Sequence of chain 1.E:
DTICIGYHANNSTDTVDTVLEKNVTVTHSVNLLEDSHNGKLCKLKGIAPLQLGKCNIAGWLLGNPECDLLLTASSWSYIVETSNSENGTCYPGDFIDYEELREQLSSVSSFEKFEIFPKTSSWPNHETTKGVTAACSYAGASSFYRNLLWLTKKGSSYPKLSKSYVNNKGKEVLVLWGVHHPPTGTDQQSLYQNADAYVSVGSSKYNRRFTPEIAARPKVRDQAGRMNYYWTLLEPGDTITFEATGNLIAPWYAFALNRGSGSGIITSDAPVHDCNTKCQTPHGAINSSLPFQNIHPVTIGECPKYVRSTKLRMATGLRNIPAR

The protein below binds the small molecule below.
Small molecule (SMILES): CC(=O)N[C@@H]1[C@@H](O)[C@H](O)[C@@H](CO)O[C@@H]1O

Binding-site contacts:
Ligand atom C1 contacts residue ARG225 of chain 1.E at 4.2 Å.
Ligand atom O6 contacts residue GLU90 of chain 1.E at 4.0 Å.
Ligand atom C6 contacts residue ASN91 of chain 1.E at 3.2 Å.
Ligand atom C8 contacts residue ASN68 of chain 1.E at 3.0 Å.
Ligand atom C8 contacts residue PRO69 of chain 1.E at 3.8 Å (hydrophobic).
Ligand atom O5 contacts residue ASN91 of chain 1.E at 2.6 Å (h-bond).
Ligand atom O5 contacts residue ARG225 of chain 1.E at 4.4 Å.
Ligand atom C2 contacts residue GLU70 of chain 1.E at 4.4 Å.
Ligand atom O1 contacts residue ASN91 of chain 1.E at 2.5 Å (h-bond).
Ligand atom N2 contacts residue ARG225 of chain 1.E at 3.4 Å (salt-bridge).
Ligand atom C8 contacts residue SER141 of chain 1.E at 4.1 Å.
Ligand atom C3 contacts residue GLU70 of chain 1.E at 4.4 Å.
Ligand atom O1 contacts residue GLU70 of chain 1.E at 2.8 Å.
Ligand atom C6 contacts residue GLU90 of chain 1.E at 3.9 Å.
Ligand atom C1 contacts residue GLU70 of chain 1.E at 3.9 Å.
Ligand atom O7 contacts residue CYS94 of chain 1.E at 3.2 Å.
Ligand atom N2 contacts residue GLU70 of chain 1.E at 3.9 Å.
Ligand atom C7 contacts residue ARG225 of chain 1.E at 4.0 Å.
Ligand atom C4 contacts residue ARG225 of chain 1.E at 3.6 Å.
Ligand atom O7 contacts residue ARG225 of chain 1.E at 3.9 Å.
Ligand atom O4 contacts residue ARG225 of chain 1.E at 4.5 Å.
Ligand atom C7 contacts residue GLU70 of chain 1.E at 3.8 Å.
Ligand atom C2 contacts residue ARG225 of chain 1.E at 2.9 Å.
Ligand atom C7 contacts residue CYS94 of chain 1.E at 4.0 Å (hydrophobic).
Ligand atom O5 contacts residue GLU90 of chain 1.E at 4.4 Å.
Ligand atom O6 contacts residue ASN91 of chain 1.E at 4.2 Å.
Ligand atom C3 contacts residue ARG225 of chain 1.E at 3.1 Å.
Ligand atom C5 contacts residue ASN91 of chain 1.E at 3.3 Å.
Ligand atom O7 contacts residue ASN68 of chain 1.E at 2.7 Å (h-bond).
Ligand atom O3 contacts residue ARG225 of chain 1.E at 2.5 Å (salt-bridge).
Ligand atom C1 contacts residue ASN91 of chain 1.E at 3.2 Å.
Ligand atom C7 contacts residue ASN68 of chain 1.E at 3.5 Å.
Ligand atom C8 contacts residue GLU70 of chain 1.E at 3.2 Å.